Sequence of chain 2.A:
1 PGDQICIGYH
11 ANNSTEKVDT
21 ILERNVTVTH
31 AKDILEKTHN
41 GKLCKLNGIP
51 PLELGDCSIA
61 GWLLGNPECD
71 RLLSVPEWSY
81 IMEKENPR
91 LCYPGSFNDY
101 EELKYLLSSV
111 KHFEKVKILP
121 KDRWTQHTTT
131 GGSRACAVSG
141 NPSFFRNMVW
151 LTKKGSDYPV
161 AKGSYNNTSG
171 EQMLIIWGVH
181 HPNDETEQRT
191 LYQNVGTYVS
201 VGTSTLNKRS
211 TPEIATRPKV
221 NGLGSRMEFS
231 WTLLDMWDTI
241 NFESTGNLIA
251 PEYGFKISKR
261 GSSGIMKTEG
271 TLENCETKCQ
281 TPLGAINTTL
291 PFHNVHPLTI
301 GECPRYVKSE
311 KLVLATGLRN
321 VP

Binding-site contacts:
Ligand atom C1 contacts residue TRP237 of chain 2.A at 4.2 Å (hydrophobic).
Ligand atom C3 contacts residue ASN166 of chain 2.A at 3.6 Å.
Ligand atom O7 contacts residue ASN166 of chain 2.A at 3.1 Å (h-bond).
Ligand atom C8 contacts residue TRP237 of chain 2.A at 3.6 Å (hydrophobic).
Ligand atom O5 contacts residue ASN166 of chain 2.A at 2.4 Å (h-bond).
Ligand atom C7 contacts residue ASN166 of chain 2.A at 3.2 Å.
Ligand atom C1 contacts residue ASN166 of chain 2.A at 1.4 Å.
Ligand atom O6 contacts residue TRP237 of chain 2.A at 3.9 Å.
Ligand atom C6 contacts residue TRP237 of chain 2.A at 4.4 Å (hydrophobic).
Ligand atom C7 contacts residue THR239 of chain 2.A at 4.0 Å.
Ligand atom N2 contacts residue THR239 of chain 2.A at 4.0 Å.
Ligand atom O6 contacts residue THR168 of chain 2.A at 3.8 Å.
Ligand atom C5 contacts residue ASN166 of chain 2.A at 3.6 Å.
Ligand atom N2 contacts residue ASN166 of chain 2.A at 2.7 Å (h-bond).
Ligand atom C4 contacts residue ASN166 of chain 2.A at 4.1 Å.
Ligand atom C2 contacts residue ASN166 of chain 2.A at 2.2 Å.
Ligand atom O7 contacts residue THR239 of chain 2.A at 3.7 Å.

This protein binds this small molecule.
Small molecule (SMILES): CC(=O)N[C@H]1[C@H](O[C@H]2[C@H](O)[C@@H](NC(C)=O)CO[C@@H]2CO)O[C@H](CO)[C@@H](O)[C@@H]1O